Sequence of chain 1.A:
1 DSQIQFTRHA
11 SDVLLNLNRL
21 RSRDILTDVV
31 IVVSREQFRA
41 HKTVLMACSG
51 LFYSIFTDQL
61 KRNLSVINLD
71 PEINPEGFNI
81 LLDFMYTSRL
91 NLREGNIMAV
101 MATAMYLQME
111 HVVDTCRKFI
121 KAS

Sequence of chain 2.A:
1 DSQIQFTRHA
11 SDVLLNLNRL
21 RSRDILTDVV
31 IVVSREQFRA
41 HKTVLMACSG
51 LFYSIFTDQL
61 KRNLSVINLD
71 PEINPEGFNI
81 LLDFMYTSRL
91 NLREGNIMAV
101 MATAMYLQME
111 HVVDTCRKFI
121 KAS

Binding-site contacts:
Ligand atom C22 contacts residue MET46 of chain 2.A at 3.8 Å (hydrophobic).
Ligand atom C22 contacts residue ALA47 of chain 2.A at 3.5 Å (hydrophobic).
Ligand atom C20 contacts residue ARG23 of chain 1.A at 3.9 Å.
Ligand atom C20 contacts residue TYR53 of chain 2.A at 3.9 Å (hydrophobic).
Ligand atom O contacts residue TYR53 of chain 2.A at 3.1 Å.
Ligand atom N5 contacts residue TYR53 of chain 2.A at 3.7 Å.
Ligand atom C16 contacts residue TYR53 of chain 2.A at 3.7 Å (hydrophobic).
Ligand atom C22 contacts residue SER49 of chain 2.A at 3.5 Å.
Ligand atom O contacts residue SER54 of chain 2.A at 3.4 Å (h-bond).
Ligand atom C22 contacts residue CYS48 of chain 2.A at 3.4 Å (hydrophobic).
Ligand atom N6 contacts residue ASN16 of chain 1.A at 3.5 Å.
Ligand atom N7 contacts residue ARG23 of chain 1.A at 3.2 Å (salt-bridge).
Ligand atom N8 contacts residue MET46 of chain 2.A at 2.9 Å (h-bond).
Ligand atom C16 contacts residue MET46 of chain 2.A at 3.8 Å (hydrophobic).
Ligand atom C contacts residue GLN108 of chain 2.A at 3.3 Å.
Ligand atom N5 contacts residue ARG19 of chain 1.A at 2.9 Å (salt-bridge).
Ligand atom N6 contacts residue MET46 of chain 2.A at 3.5 Å (h-bond).
Ligand atom C19 contacts residue TYR53 of chain 2.A at 4.0 Å (hydrophobic).
Ligand atom O contacts residue GLY50 of chain 2.A at 3.9 Å.
Ligand atom N8 contacts residue ASN16 of chain 1.A at 3.6 Å.
Ligand atom C19 contacts residue ASN16 of chain 1.A at 3.5 Å.
Ligand atom N7 contacts residue ARG19 of chain 1.A at 3.6 Å.
Ligand atom C1 contacts residue SER54 of chain 2.A at 3.8 Å.
Ligand atom C17 contacts residue ARG19 of chain 1.A at 3.6 Å.
Ligand atom C18 contacts residue ARG19 of chain 1.A at 3.9 Å.
Ligand atom C contacts residue SER54 of chain 2.A at 3.4 Å.
Ligand atom C16 contacts residue ASN16 of chain 1.A at 4.0 Å.
Ligand atom N4 contacts residue TYR53 of chain 2.A at 3.4 Å.
Ligand atom C12 contacts residue GLU110 of chain 2.A at 3.8 Å.
Ligand atom N4 contacts residue ASN16 of chain 1.A at 3.9 Å.
Ligand atom N6 contacts residue TYR53 of chain 2.A at 3.7 Å.
Ligand atom C14 contacts residue ARG19 of chain 1.A at 3.4 Å.
Ligand atom C17 contacts residue TYR53 of chain 2.A at 3.4 Å (hydrophobic).
Ligand atom N8 contacts residue ALA47 of chain 2.A at 4.0 Å.
Ligand atom N4 contacts residue MET46 of chain 2.A at 4.0 Å.
Ligand atom C18 contacts residue TYR53 of chain 2.A at 3.5 Å (hydrophobic).
Ligand atom C19 contacts residue LEU20 of chain 1.A at 3.6 Å (hydrophobic).
Ligand atom C21 contacts residue MET46 of chain 2.A at 3.5 Å (hydrophobic).
Ligand atom C20 contacts residue ARG19 of chain 1.A at 3.5 Å.
Ligand atom N3 contacts residue ARG19 of chain 1.A at 3.4 Å (salt-bridge).

The small molecule below binds the protein below.
Small molecule (SMILES): CC(=O)Nc1cc(Nc2cc(NC3CC3)n3ncc(C#N)c3n2)ccc1N1CC[C@@H](N(C)C)C1